Sequence of chain 1.A:
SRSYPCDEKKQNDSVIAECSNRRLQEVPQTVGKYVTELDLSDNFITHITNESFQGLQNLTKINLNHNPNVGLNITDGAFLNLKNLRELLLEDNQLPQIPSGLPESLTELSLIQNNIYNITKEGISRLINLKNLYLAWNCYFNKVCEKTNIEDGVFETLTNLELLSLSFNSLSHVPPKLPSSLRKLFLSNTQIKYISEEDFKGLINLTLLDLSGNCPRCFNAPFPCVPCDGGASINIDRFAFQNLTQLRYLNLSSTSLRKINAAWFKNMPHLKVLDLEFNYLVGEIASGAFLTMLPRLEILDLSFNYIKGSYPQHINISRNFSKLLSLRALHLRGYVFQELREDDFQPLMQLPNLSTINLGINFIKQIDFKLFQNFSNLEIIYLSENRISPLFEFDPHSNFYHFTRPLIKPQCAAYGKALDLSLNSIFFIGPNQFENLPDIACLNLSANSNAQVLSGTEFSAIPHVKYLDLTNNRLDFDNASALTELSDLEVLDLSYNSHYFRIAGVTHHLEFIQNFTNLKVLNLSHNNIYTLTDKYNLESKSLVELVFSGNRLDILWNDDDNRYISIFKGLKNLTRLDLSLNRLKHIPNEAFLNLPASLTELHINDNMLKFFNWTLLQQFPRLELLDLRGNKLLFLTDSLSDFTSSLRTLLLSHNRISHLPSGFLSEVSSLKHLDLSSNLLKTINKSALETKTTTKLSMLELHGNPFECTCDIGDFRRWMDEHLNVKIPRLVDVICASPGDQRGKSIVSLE

Binding-site contacts:
Ligand atom O5 contacts residue ASN271 of chain 1.A at 2.3 Å (h-bond).
Ligand atom C2 contacts residue ASP230 of chain 1.A at 3.5 Å.
Ligand atom O7 contacts residue PHE445 of chain 1.A at 2.8 Å (h-bond).
Ligand atom C6 contacts residue ASP440 of chain 1.A at 3.4 Å.
Ligand atom O7 contacts residue ASN444 of chain 1.A at 3.3 Å (h-bond).
Ligand atom C6 contacts residue HIS442 of chain 1.A at 3.3 Å.
Ligand atom C6 contacts residue SER443 of chain 1.A at 3.2 Å.
Ligand atom C7 contacts residue PHE445 of chain 1.A at 3.8 Å (hydrophobic).
Ligand atom C3 contacts residue ASP230 of chain 1.A at 3.7 Å.
Ligand atom C8 contacts residue ASP230 of chain 1.A at 3.8 Å.
Ligand atom N2 contacts residue ASN271 of chain 1.A at 3.0 Å (h-bond).
Ligand atom C2 contacts residue ASN444 of chain 1.A at 3.7 Å.
Ligand atom C8 contacts residue SER208 of chain 1.A at 3.4 Å.
Ligand atom C1 contacts residue ASN271 of chain 1.A at 1.4 Å.
Ligand atom C7 contacts residue LEU228 of chain 1.A at 3.4 Å (hydrophobic).
Ligand atom O7 contacts residue LYS204 of chain 1.A at 2.7 Å (salt-bridge).
Ligand atom N2 contacts residue ASP230 of chain 1.A at 2.8 Å (salt-bridge).
Ligand atom O6 contacts residue ASP440 of chain 1.A at 2.8 Å (salt-bridge).
Ligand atom C7 contacts residue ASP230 of chain 1.A at 3.7 Å.
Ligand atom C6 contacts residue ASN444 of chain 1.A at 3.8 Å.
Ligand atom C6 contacts residue SER443 of chain 1.A at 3.7 Å.
Ligand atom O6 contacts residue SER443 of chain 1.A at 3.7 Å.
Ligand atom O4 contacts residue PHE206 of chain 1.A at 3.6 Å.
Ligand atom C8 contacts residue TYR269 of chain 1.A at 3.8 Å (hydrophobic).
Ligand atom C8 contacts residue LYS204 of chain 1.A at 3.4 Å.
Ligand atom C1 contacts residue HIS442 of chain 1.A at 3.8 Å.
Ligand atom C3 contacts residue ASN271 of chain 1.A at 3.8 Å.
Ligand atom C7 contacts residue ASN271 of chain 1.A at 3.8 Å.
Ligand atom C7 contacts residue LYS204 of chain 1.A at 3.5 Å.
Ligand atom C1 contacts residue ASP230 of chain 1.A at 3.7 Å.
Ligand atom C6 contacts residue HIS442 of chain 1.A at 3.6 Å.
Ligand atom O6 contacts residue HIS442 of chain 1.A at 3.7 Å.
Ligand atom C2 contacts residue ASN271 of chain 1.A at 2.4 Å.
Ligand atom C2 contacts residue HIS442 of chain 1.A at 3.5 Å.
Ligand atom C8 contacts residue PHE445 of chain 1.A at 3.5 Å (hydrophobic).
Ligand atom C8 contacts residue SER232 of chain 1.A at 3.5 Å.
Ligand atom O7 contacts residue LEU228 of chain 1.A at 3.4 Å.
Ligand atom C8 contacts residue LEU228 of chain 1.A at 3.6 Å (hydrophobic).
Ligand atom N2 contacts residue SER232 of chain 1.A at 3.8 Å.
Ligand atom C5 contacts residue ASN271 of chain 1.A at 3.6 Å.

A protein and the small-molecule ligand that binds it are described below.
Small molecule (SMILES): CC(=O)N[C@H]1[C@H](O[C@H]2[C@H](O)[C@@H](NC(C)=O)CO[C@@H]2CO)O[C@H](CO)[C@@H](O[C@@H]2O[C@H](CO[C@H]3O[C@H](CO)[C@@H](O)[C@H](O)[C@@H]3O)[C@@H](O)[C@H](O[C@H]3O[C@H](CO)[C@@H](O)[C@H](O)[C@@H]3O)[C@@H]2O)[C@@H]1O